Binding-site contacts:
Ligand atom C6 contacts residue THR22 of chain 1.A at 3.0 Å.
Ligand atom O3' contacts residue GLN20 of chain 1.A at 3.2 Å (h-bond).
Ligand atom N4 contacts residue THR69 of chain 1.A at 3.1 Å (h-bond).
Ligand atom O2 contacts residue THR46 of chain 1.A at 3.1 Å.
Ligand atom N6 contacts residue THR22 of chain 1.A at 2.9 Å (h-bond).
Ligand atom O4' contacts residue ARG23 of chain 1.A at 2.9 Å (salt-bridge).
Ligand atom O2 contacts residue ARG73 of chain 1.A at 3.1 Å (salt-bridge).
Ligand atom OP2 contacts residue GLN19 of chain 1.A at 2.9 Å (h-bond).
Ligand atom C2 contacts residue ARG73 of chain 1.A at 2.8 Å.
Ligand atom N6 contacts residue GLY48 of chain 1.A at 3.0 Å (h-bond).
Ligand atom C2 contacts residue SER47 of chain 1.A at 2.9 Å.
Ligand atom N3 contacts residue THR46 of chain 1.A at 3.0 Å.
Ligand atom N3 contacts residue LYS83 of chain 1.B at 3.1 Å (salt-bridge).
Ligand atom OP1 contacts residue GLY21 of chain 1.A at 3.1 Å.
Ligand atom OP2 contacts residue GLN76 of chain 1.A at 3.2 Å (h-bond).
Ligand atom O2' contacts residue ASP12 of chain 1.A at 3.0 Å (salt-bridge).
Ligand atom N1 contacts residue THR22 of chain 1.A at 2.8 Å (h-bond).
Ligand atom N4 contacts residue GLY70 of chain 1.A at 3.0 Å.
Ligand atom O5' contacts residue ARG73 of chain 1.A at 2.8 Å (salt-bridge).
Ligand atom OP1 contacts residue HIS17 of chain 1.A at 2.8 Å (h-bond).
Ligand atom O4' contacts residue LYS83 of chain 1.B at 2.8 Å (salt-bridge).
Ligand atom O5' contacts residue LYS83 of chain 1.B at 2.8 Å (salt-bridge).
Ligand atom O4 contacts residue ALA55 of chain 1.A at 2.9 Å (h-bond).
Ligand atom N3 contacts residue SER47 of chain 1.A at 3.2 Å (h-bond).
Ligand atom O2' contacts residue ARG73 of chain 1.A at 2.7 Å (salt-bridge).
Ligand atom O5' contacts residue ARG38 of chain 1.B at 3.2 Å.
Ligand atom N3 contacts residue ARG73 of chain 1.A at 3.0 Å (salt-bridge).
Ligand atom O4 contacts residue GLY56 of chain 1.A at 3.0 Å.
Ligand atom N1 contacts residue ARG23 of chain 1.A at 3.3 Å (salt-bridge).
Ligand atom OP2 contacts residue GLN20 of chain 1.A at 3.0 Å (h-bond).
Ligand atom O4 contacts residue PHE57 of chain 1.A at 2.9 Å (h-bond).
Ligand atom O2' contacts residue GLN20 of chain 1.A at 3.2 Å.
Ligand atom N1 contacts residue SER47 of chain 1.A at 2.9 Å (h-bond).
Ligand atom C4 contacts residue ARG73 of chain 1.A at 3.3 Å.
Ligand atom N3 contacts residue ALA55 of chain 1.A at 3.1 Å (h-bond).
Ligand atom C5' contacts residue GLN20 of chain 1.A at 3.2 Å.
Ligand atom O2 contacts residue SER47 of chain 1.A at 3.3 Å (h-bond).
Ligand atom O2' contacts residue ASP75 of chain 1.A at 2.5 Å (salt-bridge).
Ligand atom C5' contacts residue VAL36 of chain 1.B at 3.1 Å (hydrophobic).
Ligand atom N1 contacts residue ARG73 of chain 1.A at 3.0 Å (salt-bridge).

Sequence of chain 1.A:
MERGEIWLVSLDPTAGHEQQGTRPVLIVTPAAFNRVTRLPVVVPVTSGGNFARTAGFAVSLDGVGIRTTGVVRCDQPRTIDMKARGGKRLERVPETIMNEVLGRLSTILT

A protein and the small-molecule ligand that binds it are described below.
Small molecule (SMILES): Nc1ccn([C@@H]2O[C@H](CO[P](=O)(O)O[C@H]3[C@@H](O)[C@H](n4cnc5c4NC=NC5N)O[C@@H]3CO[P](=O)(O)O[C@H]3[C@@H](O)[C@H](n4ccc(=O)[nH]c4=O)O[C@@H]3CO[P](=O)(O)O[C@H]3[C@@H](O)[C@H](n4cnc5c4NC=NC5N)O[C@@H]3CO)[C@@H](O[P](=O)(O)OC[C@H]3O[C@@H](n4cnc5c4NC=NC5N)[C@H](O)[C@@H]3O)[C@H]2O)c(=O)n1

Sequence of chain 1.B:
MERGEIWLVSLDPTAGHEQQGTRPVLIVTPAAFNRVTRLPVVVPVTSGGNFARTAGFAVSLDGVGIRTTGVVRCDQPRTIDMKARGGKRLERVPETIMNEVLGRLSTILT